Sequence of chain 1.C:
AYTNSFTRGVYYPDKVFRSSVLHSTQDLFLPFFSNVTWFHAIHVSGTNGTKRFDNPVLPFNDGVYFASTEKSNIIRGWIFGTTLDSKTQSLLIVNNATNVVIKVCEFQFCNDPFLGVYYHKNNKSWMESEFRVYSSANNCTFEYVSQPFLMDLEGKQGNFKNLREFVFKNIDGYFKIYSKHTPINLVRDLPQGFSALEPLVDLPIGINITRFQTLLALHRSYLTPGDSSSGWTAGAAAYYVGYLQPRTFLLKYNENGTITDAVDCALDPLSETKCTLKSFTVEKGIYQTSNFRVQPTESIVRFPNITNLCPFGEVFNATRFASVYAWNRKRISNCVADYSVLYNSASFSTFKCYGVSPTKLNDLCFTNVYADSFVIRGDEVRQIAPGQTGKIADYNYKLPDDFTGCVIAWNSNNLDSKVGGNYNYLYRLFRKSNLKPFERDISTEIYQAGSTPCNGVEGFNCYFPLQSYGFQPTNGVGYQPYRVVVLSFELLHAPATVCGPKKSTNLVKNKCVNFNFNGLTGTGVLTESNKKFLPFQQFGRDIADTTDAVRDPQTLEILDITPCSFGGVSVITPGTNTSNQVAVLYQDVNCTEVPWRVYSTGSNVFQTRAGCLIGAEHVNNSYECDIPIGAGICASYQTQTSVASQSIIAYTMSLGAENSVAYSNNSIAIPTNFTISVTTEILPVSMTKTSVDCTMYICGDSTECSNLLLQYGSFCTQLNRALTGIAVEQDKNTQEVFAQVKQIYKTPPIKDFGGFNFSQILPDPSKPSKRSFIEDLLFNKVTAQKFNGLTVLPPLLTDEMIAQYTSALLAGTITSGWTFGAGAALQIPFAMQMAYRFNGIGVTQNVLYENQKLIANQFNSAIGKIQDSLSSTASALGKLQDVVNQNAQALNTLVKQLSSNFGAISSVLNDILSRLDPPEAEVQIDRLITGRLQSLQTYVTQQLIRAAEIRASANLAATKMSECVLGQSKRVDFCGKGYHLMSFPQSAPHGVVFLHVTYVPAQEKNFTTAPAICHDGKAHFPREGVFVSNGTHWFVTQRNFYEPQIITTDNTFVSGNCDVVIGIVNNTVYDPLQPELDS

A small-molecule ligand and the protein it binds are described below.
Small molecule (SMILES): CC(=O)N[C@H]1[C@H](O[C@H]2[C@H](O)[C@@H](NC(C)=O)CO[C@@H]2CO)O[C@H](CO)[C@@H](O)[C@@H]1O

Binding-site contacts:
Ligand atom O5 contacts residue ASN1079 of chain 1.C at 2.4 Å (h-bond).
Ligand atom C6 contacts residue PHE1084 of chain 1.C at 4.0 Å (hydrophobic).
Ligand atom C5 contacts residue THR1081 of chain 1.C at 4.1 Å.
Ligand atom C2 contacts residue THR1081 of chain 1.C at 3.9 Å.
Ligand atom C7 contacts residue ASN1079 of chain 1.C at 3.9 Å.
Ligand atom C5 contacts residue ASN1079 of chain 1.C at 3.7 Å.
Ligand atom C4 contacts residue ASN1079 of chain 1.C at 4.2 Å.
Ligand atom C3 contacts residue ASN1079 of chain 1.C at 3.8 Å.
Ligand atom C2 contacts residue ASN1079 of chain 1.C at 2.5 Å.
Ligand atom O4 contacts residue HIS1082 of chain 1.C at 3.9 Å.
Ligand atom O5 contacts residue THR1081 of chain 1.C at 4.0 Å.
Ligand atom C1 contacts residue ASN1079 of chain 1.C at 1.4 Å.
Ligand atom O7 contacts residue ASN1079 of chain 1.C at 4.5 Å.
Ligand atom O7 contacts residue HIS1082 of chain 1.C at 3.6 Å.
Ligand atom C7 contacts residue HIS1082 of chain 1.C at 4.4 Å.
Ligand atom O6 contacts residue PHE1084 of chain 1.C at 4.5 Å.
Ligand atom N2 contacts residue THR1081 of chain 1.C at 4.0 Å.
Ligand atom C6 contacts residue HIS1082 of chain 1.C at 4.0 Å.
Ligand atom C1 contacts residue HIS1082 of chain 1.C at 4.4 Å.
Ligand atom N2 contacts residue ASN1079 of chain 1.C at 2.9 Å (h-bond).
Ligand atom C4 contacts residue HIS1082 of chain 1.C at 4.3 Å.
Ligand atom O5 contacts residue HIS1082 of chain 1.C at 4.2 Å.
Ligand atom C3 contacts residue HIS1082 of chain 1.C at 4.4 Å.
Ligand atom C3 contacts residue THR1081 of chain 1.C at 4.0 Å.
Ligand atom C1 contacts residue THR1081 of chain 1.C at 3.3 Å.
Ligand atom C5 contacts residue HIS1082 of chain 1.C at 3.4 Å.